Sequence of chain 1.X:
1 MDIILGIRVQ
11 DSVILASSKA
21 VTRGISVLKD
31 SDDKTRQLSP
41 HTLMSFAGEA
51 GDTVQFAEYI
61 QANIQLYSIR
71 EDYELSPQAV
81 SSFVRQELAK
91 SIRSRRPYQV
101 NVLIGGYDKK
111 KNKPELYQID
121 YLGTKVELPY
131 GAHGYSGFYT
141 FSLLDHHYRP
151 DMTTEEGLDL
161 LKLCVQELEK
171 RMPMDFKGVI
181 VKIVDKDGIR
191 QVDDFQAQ

Sequence of chain 1.Y:
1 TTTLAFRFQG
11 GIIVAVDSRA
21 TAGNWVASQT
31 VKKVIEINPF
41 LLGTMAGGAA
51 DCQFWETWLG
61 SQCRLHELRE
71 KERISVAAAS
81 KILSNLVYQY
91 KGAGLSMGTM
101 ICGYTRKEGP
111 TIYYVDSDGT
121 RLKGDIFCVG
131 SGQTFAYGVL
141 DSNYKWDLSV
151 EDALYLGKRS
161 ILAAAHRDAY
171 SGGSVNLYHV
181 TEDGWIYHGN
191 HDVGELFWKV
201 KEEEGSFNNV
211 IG

The protein below binds the small molecule below.
Small molecule (SMILES): CC[C@H](C)[C@H](C=O)[C@@H](O)C(=O)NCCC[C@H](NC(=O)[C@H](C)NC(=O)OCc1ccc2ccccc2c1)C(=O)OCc1ccccc1

Binding-site contacts:
Ligand atom C35 contacts residue ALA20 of chain 1.Y at 4.0 Å (hydrophobic).
Ligand atom C19 contacts residue GLY98 of chain 1.Y at 4.0 Å.
Ligand atom C22 contacts residue ASP116 of chain 1.Y at 3.8 Å.
Ligand atom C31 contacts residue THR1 of chain 1.Y at 3.0 Å.
Ligand atom C42 contacts residue TYR170 of chain 1.Y at 3.3 Å (hydrophobic).
Ligand atom C43 contacts residue GLY23 of chain 1.Y at 3.5 Å.
Ligand atom C14 contacts residue SER131 of chain 1.Y at 3.8 Å.
Ligand atom C37 contacts residue MET45 of chain 1.Y at 3.3 Å (hydrophobic).
Ligand atom N13 contacts residue GLY130 of chain 1.Y at 3.2 Å.
Ligand atom O39 contacts residue GLY47 of chain 1.Y at 3.0 Å (h-bond).
Ligand atom C33 contacts residue THR1 of chain 1.Y at 2.5 Å.
Ligand atom O39 contacts residue THR1 of chain 1.Y at 2.4 Å (h-bond).
Ligand atom C18 contacts residue GLY47 of chain 1.Y at 3.4 Å.
Ligand atom C34 contacts residue THR1 of chain 1.Y at 3.0 Å.
Ligand atom O16 contacts residue ALA46 of chain 1.Y at 3.9 Å.
Ligand atom C38 contacts residue THR1 of chain 1.Y at 1.5 Å.
Ligand atom O32 contacts residue ARG19 of chain 1.Y at 3.7 Å.
Ligand atom C18 contacts residue ALA46 of chain 1.Y at 3.9 Å (hydrophobic).
Ligand atom O32 contacts residue TYR170 of chain 1.Y at 3.7 Å.
Ligand atom O16 contacts residue GLY130 of chain 1.Y at 3.3 Å (h-bond).
Ligand atom C20 contacts residue MET97 of chain 1.Y at 4.0 Å (hydrophobic).
Ligand atom C29 contacts residue THR1 of chain 1.Y at 3.8 Å.
Ligand atom O17 contacts residue GLY47 of chain 1.Y at 3.7 Å.
Ligand atom C23 contacts residue TYR114 of chain 1.Y at 3.4 Å (hydrophobic).
Ligand atom C10 contacts residue ILE25 of chain 1.X at 3.8 Å (hydrophobic).
Ligand atom C37 contacts residue ALA49 of chain 1.Y at 3.8 Å (hydrophobic).
Ligand atom C14 contacts residue GLY130 of chain 1.Y at 3.7 Å.
Ligand atom C24 contacts residue GLY98 of chain 1.Y at 3.9 Å.
Ligand atom O39 contacts residue ALA46 of chain 1.Y at 3.4 Å.
Ligand atom N28 contacts residue THR1 of chain 1.Y at 3.6 Å (h-bond).
Ligand atom O16 contacts residue VAL129 of chain 1.Y at 3.3 Å.
Ligand atom C10 contacts residue GLY130 of chain 1.Y at 3.6 Å.
Ligand atom C40 contacts residue TYR170 of chain 1.Y at 3.4 Å (hydrophobic).
Ligand atom O32 contacts residue THR1 of chain 1.Y at 2.5 Å (h-bond).
Ligand atom N13 contacts residue SER131 of chain 1.Y at 3.4 Å (h-bond).
Ligand atom C41 contacts residue TYR170 of chain 1.Y at 3.9 Å (hydrophobic).
Ligand atom C20 contacts residue SER96 of chain 1.Y at 3.9 Å.
Ligand atom C36 contacts residue THR1 of chain 1.Y at 3.6 Å.
Ligand atom C43 contacts residue TYR170 of chain 1.Y at 3.9 Å (hydrophobic).
Ligand atom C21 contacts residue SER117 of chain 1.Y at 3.6 Å.